Sequence of chain 1.C:
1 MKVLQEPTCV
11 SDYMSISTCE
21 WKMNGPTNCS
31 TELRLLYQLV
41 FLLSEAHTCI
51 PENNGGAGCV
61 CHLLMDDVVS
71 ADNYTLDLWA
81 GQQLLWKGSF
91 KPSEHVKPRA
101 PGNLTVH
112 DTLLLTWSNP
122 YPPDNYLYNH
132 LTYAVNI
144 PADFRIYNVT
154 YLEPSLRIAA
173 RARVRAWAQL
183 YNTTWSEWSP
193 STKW

A small-molecule ligand and the protein it binds are described below.
Small molecule (SMILES): CC(=O)N[C@H]1[C@H](O[C@H]2[C@H](O)[C@@H](NC(C)=O)CO[C@@H]2CO)O[C@H](CO)[C@@H](O)[C@@H]1O

Binding-site contacts:
Ligand atom O7 contacts residue SER89 of chain 1.C at 3.0 Å (h-bond).
Ligand atom C7 contacts residue ASN73 of chain 1.C at 3.4 Å.
Ligand atom C7 contacts residue SER89 of chain 1.C at 4.0 Å.
Ligand atom C6 contacts residue THR75 of chain 1.C at 4.3 Å.
Ligand atom C7 contacts residue LYS91 of chain 1.C at 4.4 Å.
Ligand atom C8 contacts residue LYS91 of chain 1.C at 4.0 Å.
Ligand atom C8 contacts residue LYS87 of chain 1.C at 3.8 Å.
Ligand atom O6 contacts residue THR75 of chain 1.C at 3.5 Å (h-bond).
Ligand atom O5 contacts residue ASN73 of chain 1.C at 2.4 Å (h-bond).
Ligand atom C4 contacts residue ASN73 of chain 1.C at 4.3 Å.
Ligand atom C1 contacts residue SER89 of chain 1.C at 3.8 Å.
Ligand atom C2 contacts residue ASN73 of chain 1.C at 2.5 Å.
Ligand atom C5 contacts residue SER89 of chain 1.C at 4.2 Å.
Ligand atom O7 contacts residue LYS91 of chain 1.C at 4.2 Å.
Ligand atom C5 contacts residue ASN73 of chain 1.C at 3.7 Å.
Ligand atom C3 contacts residue ASN73 of chain 1.C at 3.9 Å.
Ligand atom O5 contacts residue VAL40 of chain 1.C at 3.9 Å.
Ligand atom C3 contacts residue SER89 of chain 1.C at 4.3 Å.
Ligand atom O5 contacts residue SER89 of chain 1.C at 4.5 Å.
Ligand atom N2 contacts residue ASN73 of chain 1.C at 3.0 Å (h-bond).
Ligand atom O7 contacts residue ASN73 of chain 1.C at 3.2 Å (h-bond).
Ligand atom C2 contacts residue SER89 of chain 1.C at 4.4 Å.
Ligand atom C6 contacts residue VAL40 of chain 1.C at 4.3 Å (hydrophobic).
Ligand atom C1 contacts residue ASN73 of chain 1.C at 1.4 Å.